Binding-site contacts:
Ligand atom O2' contacts residue TYR17 of chain 1.A at 3.5 Å.
Ligand atom O3G contacts residue LYS372 of chain 1.B at 2.6 Å (salt-bridge).
Ligand atom N3 contacts residue ILE109 of chain 1.B at 3.3 Å.
Ligand atom O2A contacts residue LYS152 of chain 1.B at 2.8 Å (salt-bridge).
Ligand atom O1G contacts residue GLN370 of chain 1.B at 2.9 Å (h-bond).
Ligand atom N7 contacts residue ASN75 of chain 1.B at 3.4 Å.
Ligand atom O2B contacts residue ASN134 of chain 1.B at 2.9 Å (h-bond).
Ligand atom N3B contacts residue GLY148 of chain 1.B at 3.0 Å (h-bond).
Ligand atom O3G contacts residue ARG146 of chain 1.B at 2.8 Å (salt-bridge).
Ligand atom O2G contacts residue MG1 of chain 1.E at 2.0 Å.
Ligand atom N3B contacts residue ARG146 of chain 1.B at 3.2 Å (salt-bridge).
Ligand atom PA contacts residue MG1 of chain 1.E at 3.2 Å.
Ligand atom N3B contacts residue ASN147 of chain 1.B at 3.1 Å (h-bond).
Ligand atom O3' contacts residue SER133 of chain 1.B at 3.0 Å (h-bond).
Ligand atom O1G contacts residue GLY150 of chain 1.B at 2.9 Å (h-bond).
Ligand atom N6 contacts residue ASN104 of chain 1.B at 2.8 Å (h-bond).
Ligand atom PB contacts residue MG1 of chain 1.E at 3.0 Å.
Ligand atom O1B contacts residue ASN75 of chain 1.B at 3.0 Å (h-bond).
Ligand atom O2A contacts residue ALA151 of chain 1.B at 2.9 Å (h-bond).
Ligand atom O3' contacts residue SER132 of chain 1.B at 3.4 Å (h-bond).
Ligand atom O2' contacts residue SER133 of chain 1.B at 2.5 Å (h-bond).
Ligand atom O1G contacts residue TYR149 of chain 1.B at 2.9 Å (h-bond).
Ligand atom O1A contacts residue ALA151 of chain 1.B at 3.1 Å (h-bond).
Ligand atom O3A contacts residue GLY148 of chain 1.B at 3.4 Å.
Ligand atom C2 contacts residue ILE109 of chain 1.B at 3.5 Å (hydrophobic).
Ligand atom N1 contacts residue ASN79 of chain 1.B at 3.3 Å (h-bond).
Ligand atom O1G contacts residue GLY148 of chain 1.B at 3.3 Å (h-bond).
Ligand atom O3G contacts residue ASN147 of chain 1.B at 3.1 Å (h-bond).
Ligand atom O3A contacts residue MG1 of chain 1.E at 3.4 Å.
Ligand atom O1A contacts residue MG1 of chain 1.E at 2.1 Å.
Ligand atom C2 contacts residue ASN79 of chain 1.B at 3.0 Å.
Ligand atom O2A contacts residue GLY150 of chain 1.B at 3.2 Å (h-bond).
Ligand atom O2G contacts residue LYS372 of chain 1.B at 3.4 Å (salt-bridge).
Ligand atom PG contacts residue MG1 of chain 1.E at 3.3 Å.
Ligand atom O1A contacts residue ASN75 of chain 1.B at 2.9 Å (h-bond).
Ligand atom C5' contacts residue LYS152 of chain 1.B at 3.5 Å.
Ligand atom O1B contacts residue GLY145 of chain 1.B at 3.5 Å.
Ligand atom O4' contacts residue ILE125 of chain 1.B at 3.3 Å.
Ligand atom O1B contacts residue MG1 of chain 1.E at 2.0 Å.
Ligand atom O2B contacts residue SER132 of chain 1.B at 2.9 Å (h-bond).

Sequence of chain 1.B:
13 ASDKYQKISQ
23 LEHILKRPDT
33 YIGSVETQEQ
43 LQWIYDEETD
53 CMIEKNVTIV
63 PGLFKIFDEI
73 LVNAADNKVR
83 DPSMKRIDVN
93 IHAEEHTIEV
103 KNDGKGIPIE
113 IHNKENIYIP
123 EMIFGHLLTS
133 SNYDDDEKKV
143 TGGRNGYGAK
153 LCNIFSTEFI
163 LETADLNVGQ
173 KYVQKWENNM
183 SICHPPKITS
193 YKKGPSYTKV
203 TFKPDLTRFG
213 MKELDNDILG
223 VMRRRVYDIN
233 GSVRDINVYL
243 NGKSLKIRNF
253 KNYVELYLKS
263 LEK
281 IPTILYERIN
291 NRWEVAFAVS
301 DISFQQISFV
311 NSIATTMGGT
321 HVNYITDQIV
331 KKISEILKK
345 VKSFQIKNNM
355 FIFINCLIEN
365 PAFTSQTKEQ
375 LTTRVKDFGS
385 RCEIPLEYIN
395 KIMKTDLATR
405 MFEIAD

A protein and the small-molecule ligand that binds it are described below.
Small molecule (SMILES): Nc1ncnc2c1ncn2[C@@H]1O[C@H](CO[P](=O)(O)O[P](=O)(O)NP(=O)(O)O)[C@@H](O)[C@H]1O

Sequence of chain 1.A:
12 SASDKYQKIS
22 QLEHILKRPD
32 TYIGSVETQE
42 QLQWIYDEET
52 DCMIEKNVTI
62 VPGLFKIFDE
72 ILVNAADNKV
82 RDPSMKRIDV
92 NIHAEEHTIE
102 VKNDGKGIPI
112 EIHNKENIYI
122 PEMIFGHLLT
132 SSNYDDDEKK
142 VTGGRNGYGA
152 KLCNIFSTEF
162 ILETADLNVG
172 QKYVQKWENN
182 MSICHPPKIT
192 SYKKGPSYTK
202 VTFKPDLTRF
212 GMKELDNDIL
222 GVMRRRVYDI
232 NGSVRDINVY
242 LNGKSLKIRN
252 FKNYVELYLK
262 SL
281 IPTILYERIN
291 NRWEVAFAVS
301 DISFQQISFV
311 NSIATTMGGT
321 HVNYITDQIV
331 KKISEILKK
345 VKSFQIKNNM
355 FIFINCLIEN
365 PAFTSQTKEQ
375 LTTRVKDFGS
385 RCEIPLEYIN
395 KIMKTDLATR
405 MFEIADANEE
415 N